A small-molecule ligand and the protein it binds are described below.
Small molecule (SMILES): COc1cc2c(c(OC)c1OC)-c1ccc(OC)c(=O)cc1[C@@H](NC(=O)CS)CC2

Binding-site contacts:
Ligand atom C5 contacts residue CYS239 of chain 1.B at 3.8 Å (hydrophobic).
Ligand atom O4 contacts residue THR179 of chain 1.A at 3.6 Å.
Ligand atom O5 contacts residue ASN256 of chain 1.B at 2.7 Å (h-bond).
Ligand atom S1 contacts residue SER178 of chain 1.A at 3.0 Å (h-bond).
Ligand atom C6 contacts residue LEU240 of chain 1.B at 3.7 Å (hydrophobic).
Ligand atom O6 contacts residue VAL181 of chain 1.A at 3.6 Å.
Ligand atom C18 contacts residue MET257 of chain 1.B at 3.6 Å (hydrophobic).
Ligand atom S1 contacts residue THR179 of chain 1.A at 3.8 Å.
Ligand atom C21 contacts residue LEU253 of chain 1.B at 3.9 Å (hydrophobic).
Ligand atom O5 contacts residue ALA180 of chain 1.A at 3.5 Å.
Ligand atom C7 contacts residue ALA248 of chain 1.B at 3.4 Å (hydrophobic).
Ligand atom C16 contacts residue ASN256 of chain 1.B at 3.0 Å.
Ligand atom C2 contacts residue LEU253 of chain 1.B at 3.7 Å (hydrophobic).
Ligand atom C9 contacts residue LEU253 of chain 1.B at 3.5 Å (hydrophobic).
Ligand atom C17 contacts residue LYS350 of chain 1.B at 3.9 Å.
Ligand atom C5 contacts residue ALA248 of chain 1.B at 3.7 Å (hydrophobic).
Ligand atom C20 contacts residue LEU253 of chain 1.B at 3.6 Å (hydrophobic).
Ligand atom C4 contacts residue VAL316 of chain 1.B at 3.6 Å (hydrophobic).
Ligand atom C9 contacts residue LYS252 of chain 1.B at 3.1 Å.
Ligand atom C10 contacts residue LYS252 of chain 1.B at 3.8 Å.
Ligand atom O3 contacts residue CYS239 of chain 1.B at 3.3 Å.
Ligand atom O5 contacts residue LYS350 of chain 1.B at 3.1 Å.
Ligand atom C7 contacts residue LEU253 of chain 1.B at 3.7 Å (hydrophobic).
Ligand atom O2 contacts residue VAL316 of chain 1.B at 3.5 Å.
Ligand atom C4 contacts residue VAL236 of chain 1.B at 3.7 Å (hydrophobic).
Ligand atom C6 contacts residue VAL236 of chain 1.B at 3.8 Å (hydrophobic).
Ligand atom C8 contacts residue LEU253 of chain 1.B at 3.6 Å (hydrophobic).
Ligand atom O6 contacts residue ASN256 of chain 1.B at 3.2 Å (h-bond).
Ligand atom C16 contacts residue LYS350 of chain 1.B at 3.6 Å.
Ligand atom O2 contacts residue CYS239 of chain 1.B at 3.4 Å.
Ligand atom C18 contacts residue VAL313 of chain 1.B at 3.3 Å (hydrophobic).
Ligand atom C18 contacts residue LYS350 of chain 1.B at 3.8 Å.
Ligand atom C13 contacts residue SER178 of chain 1.A at 3.9 Å.
Ligand atom C17 contacts residue ASN256 of chain 1.B at 3.2 Å.
Ligand atom C22 contacts residue LEU253 of chain 1.B at 3.4 Å (hydrophobic).
Ligand atom O3 contacts residue LEU240 of chain 1.B at 3.5 Å (h-bond).
Ligand atom C1 contacts residue LEU253 of chain 1.B at 3.6 Å (hydrophobic).
Ligand atom O3 contacts residue ALA248 of chain 1.B at 3.3 Å.
Ligand atom C3 contacts residue CYS239 of chain 1.B at 3.8 Å (hydrophobic).
Ligand atom C2 contacts residue ALA314 of chain 1.B at 2.9 Å (hydrophobic).

Sequence of chain 1.A:
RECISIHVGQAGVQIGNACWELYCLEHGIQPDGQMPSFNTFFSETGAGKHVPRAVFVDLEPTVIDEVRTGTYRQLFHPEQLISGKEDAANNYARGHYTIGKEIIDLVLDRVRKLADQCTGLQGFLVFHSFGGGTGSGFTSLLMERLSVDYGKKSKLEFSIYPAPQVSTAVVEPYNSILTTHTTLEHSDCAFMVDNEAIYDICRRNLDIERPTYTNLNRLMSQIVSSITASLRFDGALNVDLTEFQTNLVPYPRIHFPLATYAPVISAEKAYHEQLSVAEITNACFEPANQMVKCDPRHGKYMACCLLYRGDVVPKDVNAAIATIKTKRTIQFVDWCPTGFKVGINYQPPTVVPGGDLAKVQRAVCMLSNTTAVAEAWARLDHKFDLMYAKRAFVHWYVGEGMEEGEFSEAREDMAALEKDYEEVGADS

Sequence of chain 1.B:
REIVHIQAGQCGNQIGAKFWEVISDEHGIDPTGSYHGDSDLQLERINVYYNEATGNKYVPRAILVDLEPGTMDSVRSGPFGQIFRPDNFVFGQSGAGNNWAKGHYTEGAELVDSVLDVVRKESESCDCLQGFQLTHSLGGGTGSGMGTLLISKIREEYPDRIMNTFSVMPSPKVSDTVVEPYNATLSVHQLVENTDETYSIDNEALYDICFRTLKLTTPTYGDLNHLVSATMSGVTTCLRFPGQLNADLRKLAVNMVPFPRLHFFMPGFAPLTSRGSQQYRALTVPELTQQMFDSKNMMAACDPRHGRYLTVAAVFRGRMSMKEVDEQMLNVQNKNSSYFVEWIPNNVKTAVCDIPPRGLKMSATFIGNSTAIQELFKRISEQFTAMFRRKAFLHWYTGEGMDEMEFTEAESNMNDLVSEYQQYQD